Sequence of chain 1.D:
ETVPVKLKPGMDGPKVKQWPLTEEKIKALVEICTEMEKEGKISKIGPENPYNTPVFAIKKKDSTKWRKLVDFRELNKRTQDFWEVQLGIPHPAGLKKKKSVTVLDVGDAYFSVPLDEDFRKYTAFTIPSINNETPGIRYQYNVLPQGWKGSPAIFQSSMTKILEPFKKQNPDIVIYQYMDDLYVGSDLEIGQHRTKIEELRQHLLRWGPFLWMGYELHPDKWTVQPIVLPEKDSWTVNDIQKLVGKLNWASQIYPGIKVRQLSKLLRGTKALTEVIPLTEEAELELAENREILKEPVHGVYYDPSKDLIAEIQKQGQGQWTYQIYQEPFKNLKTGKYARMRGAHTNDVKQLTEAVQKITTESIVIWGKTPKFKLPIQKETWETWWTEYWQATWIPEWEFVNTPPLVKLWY

Binding-site contacts:
Ligand atom C4 contacts residue GLU415 of chain 1.D at 3.9 Å.
Ligand atom C4 contacts residue LYS411 of chain 1.D at 4.4 Å.
Ligand atom O6 contacts residue GOL1 of chain 1.Q at 4.1 Å.
Ligand atom O3 contacts residue GLU95 of chain 1.D at 2.5 Å (salt-bridge).
Ligand atom O3 contacts residue ARG94 of chain 1.D at 4.2 Å.
Ligand atom C3 contacts residue LYS98 of chain 1.D at 3.7 Å.
Ligand atom C1 contacts residue VAL37 of chain 1.D at 4.3 Å (hydrophobic).
Ligand atom O6 contacts residue TRP430 of chain 1.D at 3.9 Å.
Ligand atom O4 contacts residue LYS98 of chain 1.D at 2.3 Å (salt-bridge).
Ligand atom O6 contacts residue GLU415 of chain 1.D at 2.9 Å (salt-bridge).
Ligand atom C5 contacts residue GLU415 of chain 1.D at 3.9 Å.
Ligand atom O4 contacts residue GOL1 of chain 1.Q at 4.3 Å.
Ligand atom O5 contacts residue ARG94 of chain 1.D at 3.8 Å.
Ligand atom O3 contacts residue GLU429 of chain 1.D at 4.0 Å.
Ligand atom O3 contacts residue LYS98 of chain 1.D at 3.1 Å (salt-bridge).
Ligand atom C3 contacts residue GLU95 of chain 1.D at 3.7 Å.
Ligand atom O3 contacts residue GLU415 of chain 1.D at 4.2 Å.
Ligand atom C6 contacts residue TRP430 of chain 1.D at 3.4 Å (hydrophobic).
Ligand atom C4 contacts residue GOL1 of chain 1.Q at 3.9 Å.
Ligand atom C3 contacts residue GLU429 of chain 1.D at 3.8 Å.
Ligand atom C1 contacts residue ARG94 of chain 1.D at 4.1 Å.
Ligand atom C2 contacts residue ARG94 of chain 1.D at 4.3 Å.
Ligand atom O6 contacts residue TRP430 of chain 1.D at 3.4 Å (h-bond).
Ligand atom C6 contacts residue GLU429 of chain 1.D at 2.9 Å.
Ligand atom O5 contacts residue GOL1 of chain 1.Q at 3.6 Å (h-bond).
Ligand atom O4 contacts residue GLU429 of chain 1.D at 2.1 Å (salt-bridge).
Ligand atom O2 contacts residue GLU95 of chain 1.D at 4.2 Å.
Ligand atom O6 contacts residue GLU429 of chain 1.D at 2.5 Å (salt-bridge).
Ligand atom C6 contacts residue TRP430 of chain 1.D at 4.2 Å (hydrophobic).
Ligand atom C4 contacts residue GLU429 of chain 1.D at 2.5 Å.
Ligand atom O1 contacts residue VAL37 of chain 1.D at 3.9 Å.
Ligand atom C5 contacts residue GOL1 of chain 1.Q at 2.7 Å.
Ligand atom O2 contacts residue ASP92 of chain 1.D at 4.2 Å.
Ligand atom C6 contacts residue GOL1 of chain 1.Q at 2.8 Å.
Ligand atom O5 contacts residue GLU429 of chain 1.D at 4.2 Å.
Ligand atom C4 contacts residue LYS98 of chain 1.D at 3.2 Å.
Ligand atom O6 contacts residue ARG94 of chain 1.D at 3.9 Å.
Ligand atom C5 contacts residue GLU429 of chain 1.D at 3.2 Å.
Ligand atom O2 contacts residue VAL37 of chain 1.D at 4.5 Å.
Ligand atom C6 contacts residue GLU415 of chain 1.D at 3.2 Å.

The protein below binds the small molecule below.
Small molecule (SMILES): OC[C@H]1O[C@H](O[C@]23COO[C@H]([C@@H](CO)O2)[C@@H]3O)[C@H](O)[C@@H](O)[C@@H]1O